Sequence of chain 3.A:
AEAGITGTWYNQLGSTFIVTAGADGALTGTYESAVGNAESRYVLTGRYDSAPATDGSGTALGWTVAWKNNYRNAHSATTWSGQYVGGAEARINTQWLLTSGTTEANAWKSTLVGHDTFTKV

A protein and the small-molecule ligand that binds it are described below.
Small molecule (SMILES): CC(=O)N[C@H]1CSSC[C@@H](C(N)=O)NC(=O)[C@H](Cc2ccccc2)NC(=O)[C@H](CCC(N)=O)NC(=O)[C@@H]2CCCN2C(=O)[C@H](Cc2c[nH]cn2)NC1=O

Binding-site contacts:
Ligand atom CG contacts residue TRP108 of chain 1.A at 3.8 Å (hydrophobic).
Ligand atom CD1 contacts residue TRP108 of chain 1.A at 3.9 Å (hydrophobic).
Ligand atom CD contacts residue ALA74 of chain 3.A at 3.9 Å (hydrophobic).
Ligand atom NE2 contacts residue LEU98 of chain 3.A at 3.9 Å.
Ligand atom CZ contacts residue TRP96 of chain 3.A at 3.9 Å (hydrophobic).
Ligand atom CE1 contacts residue TRP67 of chain 3.A at 3.4 Å (hydrophobic).
Ligand atom O contacts residue SER15 of chain 3.A at 3.4 Å (h-bond).
Ligand atom CB contacts residue TRP67 of chain 3.A at 3.8 Å (hydrophobic).
Ligand atom CB contacts residue TYR42 of chain 3.A at 3.2 Å (hydrophobic).
Ligand atom CG contacts residue TYR31 of chain 3.A at 3.8 Å (hydrophobic).
Ligand atom CE1 contacts residue TRP108 of chain 1.A at 3.6 Å (hydrophobic).
Ligand atom N contacts residue ALA34 of chain 3.A at 3.7 Å.
Ligand atom C contacts residue SER33 of chain 3.A at 3.9 Å.
Ligand atom CG contacts residue TRP67 of chain 3.A at 3.9 Å (hydrophobic).
Ligand atom CG contacts residue TRP67 of chain 3.A at 3.8 Å (hydrophobic).
Ligand atom CZ contacts residue TRP108 of chain 1.A at 3.7 Å (hydrophobic).
Ligand atom CD1 contacts residue LEU13 of chain 3.A at 3.8 Å (hydrophobic).
Ligand atom OE1 contacts residue TRP67 of chain 3.A at 3.8 Å.
Ligand atom CG contacts residue ALA74 of chain 3.A at 3.7 Å (hydrophobic).
Ligand atom O contacts residue TYR31 of chain 3.A at 3.0 Å (h-bond).
Ligand atom NE2 contacts residue TRP80 of chain 3.A at 3.8 Å.
Ligand atom N contacts residue SER33 of chain 3.A at 3.8 Å.
Ligand atom CE2 contacts residue TRP108 of chain 1.A at 3.1 Å (hydrophobic).
Ligand atom NE2 contacts residue TRP96 of chain 3.A at 3.7 Å.
Ligand atom CB contacts residue TRP67 of chain 3.A at 3.7 Å (hydrophobic).
Ligand atom O contacts residue SER33 of chain 3.A at 3.8 Å.
Ligand atom CD2 contacts residue SER76 of chain 3.A at 3.7 Å.
Ligand atom O contacts residue TRP67 of chain 3.A at 3.7 Å.
Ligand atom NE2 contacts residue TRP67 of chain 3.A at 3.5 Å.
Ligand atom CD2 contacts residue TRP108 of chain 1.A at 3.3 Å (hydrophobic).
Ligand atom CA contacts residue TRP67 of chain 3.A at 3.6 Å (hydrophobic).
Ligand atom NE2 contacts residue THR78 of chain 3.A at 4.0 Å.
Ligand atom CG contacts residue TYR42 of chain 3.A at 3.9 Å (hydrophobic).
Ligand atom O contacts residue SER33 of chain 3.A at 2.8 Å.
Ligand atom OE1 contacts residue LEU98 of chain 3.A at 3.7 Å.
Ligand atom C contacts residue SER33 of chain 3.A at 3.9 Å.
Ligand atom CB contacts residue TRP108 of chain 1.A at 3.9 Å (hydrophobic).
Ligand atom NE2 contacts residue SER76 of chain 3.A at 3.0 Å (h-bond).
Ligand atom C contacts residue TRP67 of chain 3.A at 4.0 Å (hydrophobic).
Ligand atom OE1 contacts residue THR78 of chain 3.A at 2.9 Å (h-bond).

Sequence of chain 1.A:
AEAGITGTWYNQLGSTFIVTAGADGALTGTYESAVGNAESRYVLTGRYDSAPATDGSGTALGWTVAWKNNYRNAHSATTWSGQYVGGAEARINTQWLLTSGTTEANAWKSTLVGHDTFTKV